Binding-site contacts:
Ligand atom CE3 contacts residue GLN148 of chain 1.B at 3.9 Å.
Ligand atom CE2 contacts residue ILE50 of chain 1.B at 4.1 Å (hydrophobic).
Ligand atom CA contacts residue EDO1 of chain 1.S at 3.5 Å.
Ligand atom CB contacts residue GLY17 of chain 1.B at 4.2 Å.
Ligand atom CH2 contacts residue ILE152 of chain 1.B at 4.0 Å (hydrophobic).
Ligand atom NE1 contacts residue GLN148 of chain 1.B at 3.6 Å.
Ligand atom CH2 contacts residue LEU15 of chain 1.B at 3.5 Å (hydrophobic).
Ligand atom NE1 contacts residue ILE50 of chain 1.B at 4.0 Å.
Ligand atom O contacts residue ARG19 of chain 1.B at 2.9 Å (salt-bridge).
Ligand atom OXT contacts residue ARG19 of chain 1.B at 3.9 Å.
Ligand atom O contacts residue EDO1 of chain 1.S at 3.9 Å.
Ligand atom CZ3 contacts residue LEU15 of chain 1.B at 4.1 Å (hydrophobic).
Ligand atom CZ3 contacts residue VAL160 of chain 1.B at 4.2 Å (hydrophobic).
Ligand atom CH2 contacts residue GLN148 of chain 1.B at 4.1 Å.
Ligand atom CD1 contacts residue HIS55 of chain 1.B at 3.4 Å.
Ligand atom CZ3 contacts residue GLY17 of chain 1.B at 4.0 Å.
Ligand atom CD2 contacts residue GLN148 of chain 1.B at 3.8 Å.
Ligand atom N contacts residue GLN148 of chain 1.B at 2.9 Å (h-bond).
Ligand atom CZ2 contacts residue ILE152 of chain 1.B at 4.0 Å (hydrophobic).
Ligand atom C contacts residue ARG19 of chain 1.B at 3.7 Å.
Ligand atom CZ3 contacts residue THR16 of chain 1.B at 3.7 Å.
Ligand atom CZ2 contacts residue GLN148 of chain 1.B at 3.7 Å.
Ligand atom CZ2 contacts residue LEU15 of chain 1.B at 3.6 Å (hydrophobic).
Ligand atom CZ2 contacts residue ASP151 of chain 1.B at 4.1 Å.
Ligand atom CE2 contacts residue ASP151 of chain 1.B at 3.9 Å.
Ligand atom CD1 contacts residue GLN148 of chain 1.B at 4.1 Å.
Ligand atom CE3 contacts residue GLY17 of chain 1.B at 4.0 Å.
Ligand atom NE1 contacts residue ASP151 of chain 1.B at 2.8 Å (salt-bridge).
Ligand atom N contacts residue EDO1 of chain 1.S at 3.4 Å (h-bond).
Ligand atom NE1 contacts residue HIS55 of chain 1.B at 3.7 Å.
Ligand atom CA contacts residue GLN148 of chain 1.B at 4.0 Å.
Ligand atom CE2 contacts residue GLN148 of chain 1.B at 3.5 Å.
Ligand atom CH2 contacts residue VAL160 of chain 1.B at 4.2 Å (hydrophobic).
Ligand atom CZ3 contacts residue GLN148 of chain 1.B at 4.0 Å.
Ligand atom CD1 contacts residue ALA52 of chain 1.B at 3.7 Å (hydrophobic).
Ligand atom CD1 contacts residue ASP151 of chain 1.B at 3.6 Å.
Ligand atom C contacts residue EDO1 of chain 1.S at 4.1 Å.
Ligand atom CE3 contacts residue EDO1 of chain 1.S at 4.1 Å.
Ligand atom CG contacts residue GLN148 of chain 1.B at 4.0 Å.
Ligand atom CH2 contacts residue THR16 of chain 1.B at 4.1 Å.

Sequence of chain 1.B:
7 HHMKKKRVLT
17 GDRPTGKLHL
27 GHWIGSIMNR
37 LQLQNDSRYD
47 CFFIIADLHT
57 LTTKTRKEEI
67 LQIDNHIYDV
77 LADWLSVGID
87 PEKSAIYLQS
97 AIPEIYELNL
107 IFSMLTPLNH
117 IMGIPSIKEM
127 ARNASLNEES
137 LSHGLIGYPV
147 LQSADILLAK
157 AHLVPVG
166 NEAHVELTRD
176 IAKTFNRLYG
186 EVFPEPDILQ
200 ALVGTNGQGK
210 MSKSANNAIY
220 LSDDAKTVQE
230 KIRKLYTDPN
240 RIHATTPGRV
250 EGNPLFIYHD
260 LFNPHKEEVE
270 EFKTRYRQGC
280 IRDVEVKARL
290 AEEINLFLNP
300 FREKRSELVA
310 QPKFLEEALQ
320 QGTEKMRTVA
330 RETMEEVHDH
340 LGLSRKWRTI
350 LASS

This small molecule binds to this protein.
Small molecule (SMILES): N[C@@H](Cc1c[nH]c2ccccc12)C(=O)O